The protein below binds the small molecule below.
Small molecule (SMILES): Cc1[nH]c(/C=C2\C(=O)Nc3ccccc32)c(C)c1CCC(=O)O

Sequence of chain 2.A:
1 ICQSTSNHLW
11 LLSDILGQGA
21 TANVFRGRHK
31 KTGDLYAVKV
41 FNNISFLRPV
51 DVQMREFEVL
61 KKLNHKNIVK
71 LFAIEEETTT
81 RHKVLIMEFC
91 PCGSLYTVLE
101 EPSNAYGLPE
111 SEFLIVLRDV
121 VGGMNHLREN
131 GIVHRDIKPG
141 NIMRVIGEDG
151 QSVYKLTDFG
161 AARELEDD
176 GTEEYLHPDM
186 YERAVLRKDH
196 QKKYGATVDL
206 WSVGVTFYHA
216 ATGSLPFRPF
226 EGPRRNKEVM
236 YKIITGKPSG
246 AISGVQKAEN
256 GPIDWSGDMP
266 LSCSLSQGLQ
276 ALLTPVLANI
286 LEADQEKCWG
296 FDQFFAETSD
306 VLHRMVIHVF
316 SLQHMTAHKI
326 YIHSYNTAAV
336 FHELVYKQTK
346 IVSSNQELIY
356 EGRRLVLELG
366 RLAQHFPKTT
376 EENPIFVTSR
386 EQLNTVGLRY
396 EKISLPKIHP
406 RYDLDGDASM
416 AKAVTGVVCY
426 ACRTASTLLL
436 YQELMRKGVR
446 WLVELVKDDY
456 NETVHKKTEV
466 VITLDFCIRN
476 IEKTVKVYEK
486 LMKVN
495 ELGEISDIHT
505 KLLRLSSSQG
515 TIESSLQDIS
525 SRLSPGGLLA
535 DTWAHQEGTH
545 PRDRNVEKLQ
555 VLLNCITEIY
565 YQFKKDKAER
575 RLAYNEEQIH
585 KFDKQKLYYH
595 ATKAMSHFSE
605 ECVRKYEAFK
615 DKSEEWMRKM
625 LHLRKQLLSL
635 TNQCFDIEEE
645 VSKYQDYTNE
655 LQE

Binding-site contacts:
Ligand atom C6 contacts residue CYS90 of chain 2.A at 3.1 Å (hydrophobic).
Ligand atom C2 contacts residue GLY93 of chain 2.A at 3.9 Å.
Ligand atom C8 contacts residue LEU16 of chain 2.A at 3.8 Å (hydrophobic).
Ligand atom C10 contacts residue LEU16 of chain 2.A at 3.7 Å (hydrophobic).
Ligand atom C4 contacts residue LEU16 of chain 2.A at 3.9 Å (hydrophobic).
Ligand atom C7 contacts residue LEU16 of chain 2.A at 3.8 Å (hydrophobic).
Ligand atom C9 contacts residue MET143 of chain 2.A at 3.6 Å (hydrophobic).
Ligand atom N1 contacts residue LEU16 of chain 2.A at 3.7 Å.
Ligand atom C6 contacts residue GLY93 of chain 2.A at 3.7 Å.
Ligand atom O3 contacts residue CYS90 of chain 2.A at 2.6 Å (h-bond).
Ligand atom C2 contacts residue THR97 of chain 2.A at 3.6 Å.
Ligand atom C17 contacts residue THR157 of chain 2.A at 3.5 Å.
Ligand atom O3 contacts residue LEU16 of chain 2.A at 4.1 Å.
Ligand atom N1 contacts residue CYS90 of chain 2.A at 3.4 Å (h-bond).
Ligand atom C15 contacts residue GLU88 of chain 2.A at 3.6 Å.
Ligand atom C14 contacts residue GLU88 of chain 2.A at 3.5 Å.
Ligand atom C12 contacts residue MET143 of chain 2.A at 3.9 Å (hydrophobic).
Ligand atom C1 contacts residue THR97 of chain 2.A at 3.7 Å.
Ligand atom C16 contacts residue THR157 of chain 2.A at 3.1 Å.
Ligand atom N2 contacts residue PHE89 of chain 2.A at 3.9 Å.
Ligand atom C6 contacts residue PRO91 of chain 2.A at 3.4 Å (hydrophobic).
Ligand atom C16 contacts residue MET87 of chain 2.A at 3.5 Å (hydrophobic).
Ligand atom C10 contacts residue MET143 of chain 2.A at 3.7 Å (hydrophobic).
Ligand atom N2 contacts residue GLU88 of chain 2.A at 2.9 Å (salt-bridge).
Ligand atom C9 contacts residue LEU16 of chain 2.A at 3.6 Å (hydrophobic).
Ligand atom C11 contacts residue MET143 of chain 2.A at 3.6 Å (hydrophobic).
Ligand atom O3 contacts residue PHE89 of chain 2.A at 3.4 Å.
Ligand atom N2 contacts residue CYS90 of chain 2.A at 3.6 Å (h-bond).
Ligand atom N1 contacts residue MET143 of chain 2.A at 3.9 Å.
Ligand atom C12 contacts residue CYS90 of chain 2.A at 3.5 Å (hydrophobic).
Ligand atom C15 contacts residue MET87 of chain 2.A at 4.0 Å (hydrophobic).
Ligand atom C5 contacts residue CYS90 of chain 2.A at 3.5 Å (hydrophobic).
Ligand atom O2 contacts residue THR97 of chain 2.A at 3.1 Å (h-bond).
Ligand atom C8 contacts residue GLY17 of chain 2.A at 3.3 Å.
Ligand atom C12 contacts residue ALA37 of chain 2.A at 3.8 Å (hydrophobic).
Ligand atom C12 contacts residue GLU88 of chain 2.A at 4.0 Å.
Ligand atom C5 contacts residue GLY93 of chain 2.A at 3.9 Å.
Ligand atom N2 contacts residue ALA37 of chain 2.A at 3.5 Å.
Ligand atom C14 contacts residue ALA37 of chain 2.A at 3.8 Å (hydrophobic).
Ligand atom C5 contacts residue LEU16 of chain 2.A at 3.9 Å (hydrophobic).